Binding-site contacts:
Ligand atom N1 contacts residue VAL475 of chain 3.A at 3.6 Å (h-bond).
Ligand atom O4' contacts residue GLY40 of chain 3.A at 3.4 Å.
Ligand atom N3 contacts residue GLY404 of chain 3.A at 3.3 Å.
Ligand atom C5 contacts residue PRO41 of chain 3.A at 3.4 Å (hydrophobic).
Ligand atom O3A contacts residue LEU39 of chain 3.A at 3.4 Å.
Ligand atom O2' contacts residue GLY404 of chain 3.A at 2.8 Å (h-bond).
Ligand atom O2G contacts residue LYS161 of chain 3.A at 3.4 Å (salt-bridge).
Ligand atom O2B contacts residue THR94 of chain 3.A at 3.5 Å (h-bond).
Ligand atom PA contacts residue MG1 of chain 3.E at 3.4 Å.
Ligand atom O1G contacts residue THR93 of chain 3.A at 2.6 Å (h-bond).
Ligand atom N6 contacts residue ASN474 of chain 3.A at 3.5 Å (h-bond).
Ligand atom O1B contacts residue GLY92 of chain 3.A at 2.9 Å (h-bond).
Ligand atom N7 contacts residue PRO41 of chain 3.A at 3.4 Å.
Ligand atom O2' contacts residue GLU490 of chain 3.A at 2.8 Å (salt-bridge).
Ligand atom O2B contacts residue THR95 of chain 3.A at 2.7 Å (h-bond).
Ligand atom O1B contacts residue ASP91 of chain 3.A at 2.8 Å (salt-bridge).
Ligand atom N3B contacts residue THR94 of chain 3.A at 3.1 Å (h-bond).
Ligand atom O2G contacts residue GLY61 of chain 3.A at 2.6 Å (h-bond).
Ligand atom O3G contacts residue LYS161 of chain 3.A at 3.1 Å (salt-bridge).
Ligand atom O3G contacts residue MG1 of chain 3.E at 2.2 Å.
Ligand atom PG contacts residue MG1 of chain 3.E at 3.5 Å.
Ligand atom O2A contacts residue GLY40 of chain 3.A at 3.0 Å (h-bond).
Ligand atom O2G contacts residue ASN59 of chain 3.A at 3.4 Å (h-bond).
Ligand atom N1 contacts residue ASN474 of chain 3.A at 3.4 Å (h-bond).
Ligand atom C2 contacts residue LEU473 of chain 3.A at 3.5 Å (hydrophobic).
Ligand atom O2B contacts residue GLY92 of chain 3.A at 3.1 Å.
Ligand atom C2' contacts residue GLU490 of chain 3.A at 3.4 Å.
Ligand atom O1A contacts residue MG1 of chain 3.E at 2.1 Å.
Ligand atom O3G contacts residue ASP91 of chain 3.A at 3.0 Å (salt-bridge).
Ligand atom O2A contacts residue THR38 of chain 3.A at 3.4 Å (h-bond).
Ligand atom N6 contacts residue PHE476 of chain 3.A at 3.2 Å.
Ligand atom O1A contacts residue GLY160 of chain 3.A at 3.5 Å (h-bond).
Ligand atom O2A contacts residue ASN59 of chain 3.A at 3.6 Å (h-bond).
Ligand atom PB contacts residue MG1 of chain 3.E at 3.3 Å.
Ligand atom PG contacts residue THR93 of chain 3.A at 3.4 Å.
Ligand atom O2G contacts residue ASP60 of chain 3.A at 3.2 Å.
Ligand atom O2A contacts residue GLY160 of chain 3.A at 3.1 Å (h-bond).
Ligand atom O2G contacts residue THR93 of chain 3.A at 3.5 Å (h-bond).
Ligand atom O1B contacts residue MG1 of chain 3.E at 2.3 Å.
Ligand atom O5' contacts residue GLY40 of chain 3.A at 3.1 Å (h-bond).

The small molecule below binds the protein below.
Small molecule (SMILES): Nc1ncnc2c1ncn2[C@@H]1O[C@H](CO[P](=O)(O)O[P](=O)(O)NP(=O)(O)O)[C@@H](O)[C@H]1O

Sequence of chain 3.A:
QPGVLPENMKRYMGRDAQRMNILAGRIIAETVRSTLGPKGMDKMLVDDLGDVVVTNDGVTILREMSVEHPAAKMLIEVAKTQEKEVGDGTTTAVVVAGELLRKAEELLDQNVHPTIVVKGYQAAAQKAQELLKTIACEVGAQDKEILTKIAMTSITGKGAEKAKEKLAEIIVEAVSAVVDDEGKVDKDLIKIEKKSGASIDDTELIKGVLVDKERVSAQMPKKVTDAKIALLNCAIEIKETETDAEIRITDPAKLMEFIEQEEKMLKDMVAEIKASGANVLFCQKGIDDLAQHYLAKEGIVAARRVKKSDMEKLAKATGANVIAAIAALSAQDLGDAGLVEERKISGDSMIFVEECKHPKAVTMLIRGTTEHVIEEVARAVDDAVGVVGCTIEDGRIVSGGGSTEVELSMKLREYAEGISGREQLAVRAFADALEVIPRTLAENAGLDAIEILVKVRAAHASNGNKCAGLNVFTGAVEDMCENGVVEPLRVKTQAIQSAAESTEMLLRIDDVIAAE